Binding-site contacts:
Ligand atom C4 contacts residue ASN524 of chain 1.C at 4.2 Å.
Ligand atom C5 contacts residue SER500 of chain 1.C at 4.0 Å.
Ligand atom O5 contacts residue SER500 of chain 1.C at 3.3 Å.
Ligand atom C1 contacts residue ASN524 of chain 1.C at 1.4 Å.
Ligand atom C7 contacts residue ASN524 of chain 1.C at 3.6 Å.
Ligand atom C2 contacts residue ASN524 of chain 1.C at 2.5 Å.
Ligand atom N2 contacts residue ASN524 of chain 1.C at 3.1 Å (h-bond).
Ligand atom C6 contacts residue SER500 of chain 1.C at 3.9 Å.
Ligand atom O6 contacts residue SER500 of chain 1.C at 3.8 Å.
Ligand atom C3 contacts residue ASN524 of chain 1.C at 3.8 Å.
Ligand atom N2 contacts residue SER526 of chain 1.C at 4.0 Å.
Ligand atom C1 contacts residue SER500 of chain 1.C at 3.9 Å.
Ligand atom O7 contacts residue ASN524 of chain 1.C at 3.9 Å.
Ligand atom C8 contacts residue SER526 of chain 1.C at 4.5 Å.
Ligand atom O5 contacts residue ASN524 of chain 1.C at 2.3 Å (h-bond).
Ligand atom C8 contacts residue ASN524 of chain 1.C at 4.0 Å.
Ligand atom C5 contacts residue ASN524 of chain 1.C at 3.6 Å.
Ligand atom C8 contacts residue ALA525 of chain 1.C at 4.3 Å (hydrophobic).

Sequence of chain 1.C:
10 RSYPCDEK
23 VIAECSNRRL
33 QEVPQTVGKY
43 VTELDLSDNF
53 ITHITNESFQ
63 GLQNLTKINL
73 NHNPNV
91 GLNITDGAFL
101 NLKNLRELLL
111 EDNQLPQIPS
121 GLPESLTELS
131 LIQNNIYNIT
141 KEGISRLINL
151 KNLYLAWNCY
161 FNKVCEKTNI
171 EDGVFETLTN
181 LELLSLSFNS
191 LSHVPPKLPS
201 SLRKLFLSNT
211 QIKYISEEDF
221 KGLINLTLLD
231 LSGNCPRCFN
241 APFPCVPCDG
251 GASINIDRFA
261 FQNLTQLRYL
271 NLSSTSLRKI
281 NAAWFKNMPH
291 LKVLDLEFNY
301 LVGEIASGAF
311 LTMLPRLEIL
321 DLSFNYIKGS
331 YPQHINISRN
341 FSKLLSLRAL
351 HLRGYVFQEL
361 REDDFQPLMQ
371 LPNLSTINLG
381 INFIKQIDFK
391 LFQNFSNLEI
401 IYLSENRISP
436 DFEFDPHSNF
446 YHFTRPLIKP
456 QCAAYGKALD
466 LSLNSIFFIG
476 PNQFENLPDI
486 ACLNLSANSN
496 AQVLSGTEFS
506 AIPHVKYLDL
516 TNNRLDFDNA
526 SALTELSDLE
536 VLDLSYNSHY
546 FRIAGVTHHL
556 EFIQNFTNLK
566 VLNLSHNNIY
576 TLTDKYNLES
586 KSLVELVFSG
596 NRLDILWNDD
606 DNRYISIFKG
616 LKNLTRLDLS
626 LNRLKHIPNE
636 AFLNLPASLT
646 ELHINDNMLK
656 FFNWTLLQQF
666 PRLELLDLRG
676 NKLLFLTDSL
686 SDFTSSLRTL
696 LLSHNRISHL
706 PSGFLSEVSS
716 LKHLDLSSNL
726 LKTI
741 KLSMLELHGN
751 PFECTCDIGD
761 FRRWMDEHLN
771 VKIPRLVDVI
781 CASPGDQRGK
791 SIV

The small molecule below binds the protein below.
Small molecule (SMILES): CC(=O)N[C@@H]1[C@@H](O)[C@H](O)[C@@H](CO)O[C@H]1O